This protein binds this small molecule.
Small molecule (SMILES): Cc1cn([C@H]2C[C@H](O[P](=O)(O)OC[C@H]3O[C@@H](n4ccc(N)nc4=O)C[C@@H]3O[P](=O)(O)OC[C@@H]3CC[C@H](n4cnc5c(=O)[nH]c(N)nc54)O3)[C@@H](CO[P](=O)(O)O[C@H]3C[C@H](n4ccc(N)nc4=O)O[C@@H]3CO[P](=O)(O)O[C@H]3C[C@H](n4cnc5c(N)ncnc54)O[C@@H]3CO[P](=O)(O)O[C@H]3C[C@H](n4cnc5c(=O)nc(N)[nH]c54)O[C@@H]3CO[P](=O)(O)O[C@H]3C[C@H](n4cc(C)c(=O)[nH]c4=O)O[C@@H]3CO[P](=O)(O)O[C@H]3C[C@H](n4ccc(N)nc4=O)O[C@@H]3CO[P](=O)(O)O[C@H]3C[C@H](n4ccc(N)nc4=O)O[C@@H]3CO)O2)c(=O)[nH]c1=O

Binding-site contacts:
Ligand atom C2' contacts residue ASN329 of chain 1.F at 3.5 Å.
Ligand atom OP1 contacts residue THR256 of chain 1.F at 2.7 Å (h-bond).
Ligand atom OP1 contacts residue THR254 of chain 1.F at 2.8 Å (h-bond).
Ligand atom C2 contacts residue ARG319 of chain 1.F at 3.5 Å.
Ligand atom N3 contacts residue ARG319 of chain 1.F at 2.8 Å (salt-bridge).
Ligand atom O4' contacts residue HIS533 of chain 1.F at 3.3 Å.
Ligand atom C5' contacts residue ILE330 of chain 1.F at 3.2 Å (hydrophobic).
Ligand atom OP2 contacts residue ARG333 of chain 1.F at 3.0 Å (salt-bridge).
Ligand atom O3' contacts residue PRO331 of chain 1.F at 3.6 Å.
Ligand atom OP1 contacts residue ARG282 of chain 1.F at 2.9 Å (salt-bridge).
Ligand atom C8 contacts residue ARG333 of chain 1.F at 3.5 Å.
Ligand atom OP1 contacts residue ARG333 of chain 1.F at 2.9 Å (salt-bridge).
Ligand atom N2 contacts residue ARG319 of chain 1.F at 3.3 Å (salt-bridge).
Ligand atom O5' contacts residue THR260 of chain 1.F at 3.0 Å (h-bond).
Ligand atom O4' contacts residue ASN329 of chain 1.F at 3.1 Å.
Ligand atom OP1 contacts residue ILE332 of chain 1.F at 2.8 Å (h-bond).
Ligand atom P contacts residue THR260 of chain 1.F at 3.5 Å.
Ligand atom O4' contacts residue TYR291 of chain 1.F at 3.5 Å (h-bond).
Ligand atom OP2 contacts residue ARG333 of chain 1.F at 3.2 Å.
Ligand atom OP1 contacts residue PRO331 of chain 1.F at 3.4 Å.
Ligand atom C2' contacts residue D3T1 of chain 1.O at 3.2 Å.
Ligand atom O3' contacts residue ARG282 of chain 1.F at 3.1 Å (salt-bridge).
Ligand atom O3' contacts residue THR256 of chain 1.F at 3.3 Å.
Ligand atom OP2 contacts residue ALA262 of chain 1.F at 3.3 Å (h-bond).
Ligand atom O2 contacts residue LYS286 of chain 1.F at 3.4 Å.
Ligand atom N1 contacts residue D3T1 of chain 1.O at 3.4 Å.
Ligand atom N2 contacts residue GLN501 of chain 1.F at 3.3 Å (h-bond).
Ligand atom OP1 contacts residue THR260 of chain 1.F at 2.7 Å (h-bond).
Ligand atom OP2 contacts residue SER261 of chain 1.F at 3.6 Å (h-bond).
Ligand atom C6 contacts residue D3T1 of chain 1.O at 3.6 Å.
Ligand atom O2 contacts residue ASN329 of chain 1.F at 3.0 Å (h-bond).
Ligand atom N2 contacts residue D3T1 of chain 1.O at 3.6 Å (h-bond).
Ligand atom OP1 contacts residue LYS255 of chain 1.F at 2.7 Å (salt-bridge).
Ligand atom C3' contacts residue D3T1 of chain 1.O at 3.0 Å.
Ligand atom N7 contacts residue ARG333 of chain 1.F at 3.1 Å (salt-bridge).
Ligand atom P contacts residue ARG282 of chain 1.F at 3.5 Å.
Ligand atom C1' contacts residue TYR291 of chain 1.F at 3.4 Å (hydrophobic).
Ligand atom C1' contacts residue HIS533 of chain 1.F at 3.5 Å.
Ligand atom OP1 contacts residue GLN283 of chain 1.F at 3.4 Å.
Ligand atom C1' contacts residue GLN328 of chain 1.F at 3.5 Å.

Sequence of chain 1.F:
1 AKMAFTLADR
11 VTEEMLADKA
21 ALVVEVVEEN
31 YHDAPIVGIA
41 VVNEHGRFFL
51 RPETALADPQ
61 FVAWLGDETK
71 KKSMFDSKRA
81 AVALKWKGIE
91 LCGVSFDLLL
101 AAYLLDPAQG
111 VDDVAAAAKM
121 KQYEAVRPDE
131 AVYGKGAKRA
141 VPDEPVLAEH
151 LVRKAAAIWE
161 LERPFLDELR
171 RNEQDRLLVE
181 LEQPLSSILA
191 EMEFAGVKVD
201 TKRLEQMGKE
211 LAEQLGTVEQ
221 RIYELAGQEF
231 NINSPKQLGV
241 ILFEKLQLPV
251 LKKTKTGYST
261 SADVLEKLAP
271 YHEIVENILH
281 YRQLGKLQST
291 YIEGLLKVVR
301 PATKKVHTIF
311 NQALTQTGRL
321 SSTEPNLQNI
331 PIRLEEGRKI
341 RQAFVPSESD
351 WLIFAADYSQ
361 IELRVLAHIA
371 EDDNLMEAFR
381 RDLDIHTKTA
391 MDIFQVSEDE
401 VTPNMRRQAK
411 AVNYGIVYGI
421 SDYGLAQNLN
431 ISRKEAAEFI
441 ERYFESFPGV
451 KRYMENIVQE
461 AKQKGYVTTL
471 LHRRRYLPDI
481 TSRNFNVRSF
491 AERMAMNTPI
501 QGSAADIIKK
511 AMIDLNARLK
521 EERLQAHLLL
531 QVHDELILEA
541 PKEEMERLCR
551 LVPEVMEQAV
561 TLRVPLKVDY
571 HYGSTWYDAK